This protein binds this small molecule.
Small molecule (SMILES): C[C@H](CCC(=O)O)[C@H]1CC[C@H]2[C@@H]3CC[C@@H]4C[C@H](O)CC[C@]4(C)[C@H]3C[C@H](O)[C@]12C

Binding-site contacts:
Ligand atom C6 contacts residue HIS95 of chain 1.B at 3.4 Å.
Ligand atom C13 contacts residue DXC1 of chain 1.G at 4.3 Å.
Ligand atom C19 contacts residue VAL278 of chain 1.B at 3.6 Å (hydrophobic).
Ligand atom C24 contacts residue VAL278 of chain 1.B at 3.5 Å (hydrophobic).
Ligand atom O1 contacts residue DXC1 of chain 1.G at 4.3 Å.
Ligand atom C18 contacts residue ILE102 of chain 1.B at 4.4 Å (hydrophobic).
Ligand atom C21 contacts residue SER281 of chain 1.B at 3.9 Å.
Ligand atom C6 contacts residue DXC1 of chain 1.G at 4.5 Å.
Ligand atom C5 contacts residue HIS95 of chain 1.B at 4.5 Å.
Ligand atom O2 contacts residue HIS95 of chain 1.B at 3.8 Å.
Ligand atom C19 contacts residue SER281 of chain 1.B at 4.5 Å.
Ligand atom C1 contacts residue HIS95 of chain 1.B at 3.8 Å.
Ligand atom C24 contacts residue LEU279 of chain 1.B at 4.5 Å (hydrophobic).
Ligand atom C24 contacts residue SER281 of chain 1.B at 4.0 Å.
Ligand atom C3 contacts residue LEU98 of chain 1.B at 4.5 Å (hydrophobic).
Ligand atom C20 contacts residue LEU279 of chain 1.B at 4.2 Å (hydrophobic).
Ligand atom C14 contacts residue DXC1 of chain 1.G at 3.7 Å.
Ligand atom C21 contacts residue VAL278 of chain 1.B at 3.8 Å (hydrophobic).
Ligand atom C5 contacts residue DXC1 of chain 1.G at 3.8 Å.
Ligand atom C1 contacts residue LEU98 of chain 1.B at 4.3 Å (hydrophobic).

Sequence of chain 1.B:
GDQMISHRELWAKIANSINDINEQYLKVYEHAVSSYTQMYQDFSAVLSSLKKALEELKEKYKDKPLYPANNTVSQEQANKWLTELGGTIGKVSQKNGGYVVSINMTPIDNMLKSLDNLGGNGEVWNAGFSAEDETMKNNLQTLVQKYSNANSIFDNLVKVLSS